Sequence of chain 3.B:
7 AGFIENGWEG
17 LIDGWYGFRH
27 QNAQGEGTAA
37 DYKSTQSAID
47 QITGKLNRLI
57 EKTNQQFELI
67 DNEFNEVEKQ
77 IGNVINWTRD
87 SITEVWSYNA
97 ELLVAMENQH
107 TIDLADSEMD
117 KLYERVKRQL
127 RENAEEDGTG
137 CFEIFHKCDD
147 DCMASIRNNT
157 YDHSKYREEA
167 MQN

Binding-site contacts:
Ligand atom O5 contacts residue ASN82 of chain 3.B at 2.4 Å (h-bond).
Ligand atom C8 contacts residue GLU72 of chain 3.B at 3.4 Å.
Ligand atom C7 contacts residue ASN82 of chain 3.B at 4.0 Å.
Ligand atom C8 contacts residue GLY78 of chain 3.B at 3.8 Å.
Ligand atom C5 contacts residue ASN82 of chain 3.B at 3.7 Å.
Ligand atom O3 contacts residue GLU72 of chain 3.B at 3.6 Å (salt-bridge).
Ligand atom N2 contacts residue GLY78 of chain 3.B at 4.2 Å.
Ligand atom O7 contacts residue ASN79 of chain 3.B at 4.1 Å.
Ligand atom N2 contacts residue ASN82 of chain 3.B at 2.9 Å (h-bond).
Ligand atom O7 contacts residue GLU72 of chain 3.B at 3.7 Å.
Ligand atom C7 contacts residue ASN79 of chain 3.B at 3.8 Å.
Ligand atom C7 contacts residue GLU72 of chain 3.B at 3.5 Å.
Ligand atom C4 contacts residue ASN82 of chain 3.B at 4.2 Å.
Ligand atom C2 contacts residue ASN82 of chain 3.B at 2.5 Å.
Ligand atom C8 contacts residue ASN79 of chain 3.B at 3.3 Å.
Ligand atom C3 contacts residue ASN82 of chain 3.B at 3.8 Å.
Ligand atom C8 contacts residue LYS75 of chain 3.B at 3.7 Å.
Ligand atom O6 contacts residue ARG291 of chain 3.A at 4.4 Å.
Ligand atom C1 contacts residue ASN82 of chain 3.B at 1.4 Å.
Ligand atom N2 contacts residue GLU72 of chain 3.B at 4.1 Å.
Ligand atom C3 contacts residue GLU72 of chain 3.B at 4.5 Å.

A small-molecule ligand and the protein it binds are described below.
Small molecule (SMILES): CC(=O)N[C@@H]1[C@@H](O)[C@H](O)[C@@H](CO)O[C@H]1O

Sequence of chain 3.A:
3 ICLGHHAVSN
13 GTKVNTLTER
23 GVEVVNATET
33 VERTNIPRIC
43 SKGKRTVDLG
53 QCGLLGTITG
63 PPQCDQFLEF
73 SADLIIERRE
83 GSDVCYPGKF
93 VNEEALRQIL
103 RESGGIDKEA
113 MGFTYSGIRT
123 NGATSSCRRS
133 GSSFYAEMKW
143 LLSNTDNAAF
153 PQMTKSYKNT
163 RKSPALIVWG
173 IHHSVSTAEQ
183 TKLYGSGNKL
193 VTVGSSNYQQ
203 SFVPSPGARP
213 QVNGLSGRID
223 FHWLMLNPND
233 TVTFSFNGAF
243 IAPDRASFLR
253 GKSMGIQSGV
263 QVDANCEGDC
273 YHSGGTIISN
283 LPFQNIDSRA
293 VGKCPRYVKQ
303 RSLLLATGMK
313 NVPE